Sequence of chain 1.C:
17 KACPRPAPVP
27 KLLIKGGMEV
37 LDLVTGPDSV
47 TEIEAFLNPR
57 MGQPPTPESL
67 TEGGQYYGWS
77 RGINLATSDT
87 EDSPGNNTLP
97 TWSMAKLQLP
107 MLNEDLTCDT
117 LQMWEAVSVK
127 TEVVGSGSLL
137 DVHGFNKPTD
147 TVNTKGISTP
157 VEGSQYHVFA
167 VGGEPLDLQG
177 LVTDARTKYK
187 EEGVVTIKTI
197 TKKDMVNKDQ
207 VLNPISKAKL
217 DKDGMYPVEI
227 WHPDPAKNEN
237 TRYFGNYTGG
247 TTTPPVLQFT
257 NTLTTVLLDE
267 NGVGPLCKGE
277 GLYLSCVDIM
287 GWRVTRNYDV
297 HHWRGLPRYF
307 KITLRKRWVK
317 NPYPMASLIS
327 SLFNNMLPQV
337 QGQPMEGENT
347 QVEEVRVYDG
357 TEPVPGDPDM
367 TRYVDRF

The protein below binds the small molecule below.
Small molecule (SMILES): CC(=O)N[C@@H]1[C@@H](O[C@@H]2O[C@H](CO)[C@H](O)[C@H](O[C@]3(C(=O)O)C[C@H](O)[C@@H](NC(C)=O)[C@H]([C@H](O)[C@H](O)CO)O3)[C@H]2O)[C@H](O)[C@@H](CO[C@]2(C(=O)O)C[C@H](O)[C@@H](NC(C)=O)[C@H]([C@H](O)[C@H](O)CO)O2)O[C@H]1O

Binding-site contacts:
Ligand atom C5 contacts residue ASN93 of chain 1.B at 4.3 Å.
Ligand atom O3 contacts residue GLY78 of chain 1.B at 3.4 Å.
Ligand atom O8 contacts residue TYR72 of chain 1.B at 3.4 Å (h-bond).
Ligand atom C3 contacts residue GLY78 of chain 1.B at 4.1 Å.
Ligand atom O3 contacts residue VAL296 of chain 1.B at 4.0 Å.
Ligand atom C4 contacts residue GLY78 of chain 1.B at 3.6 Å.
Ligand atom C3 contacts residue GLY78 of chain 1.B at 3.9 Å.
Ligand atom C2 contacts residue GLY78 of chain 1.B at 4.1 Å.
Ligand atom C10 contacts residue TYR72 of chain 1.B at 4.1 Å (hydrophobic).
Ligand atom O1A contacts residue TYR72 of chain 1.B at 3.4 Å.
Ligand atom C6 contacts residue ASN93 of chain 1.B at 3.2 Å.
Ligand atom C3 contacts residue HIS298 of chain 1.B at 3.4 Å.
Ligand atom O4 contacts residue ILE79 of chain 1.B at 3.6 Å (h-bond).
Ligand atom C11 contacts residue TYR72 of chain 1.B at 4.0 Å (hydrophobic).
Ligand atom C8 contacts residue ARG77 of chain 1.B at 4.3 Å.
Ligand atom O4 contacts residue ASN80 of chain 1.B at 4.2 Å.
Ligand atom C3 contacts residue ARG77 of chain 1.B at 3.9 Å.
Ligand atom O4 contacts residue THR291 of chain 1.B at 3.1 Å.
Ligand atom O1B contacts residue TYR72 of chain 1.B at 4.2 Å.
Ligand atom N5 contacts residue TYR72 of chain 1.B at 3.1 Å (h-bond).
Ligand atom C1 contacts residue TYR72 of chain 1.B at 4.1 Å (hydrophobic).
Ligand atom O8 contacts residue ARG77 of chain 1.B at 3.4 Å (salt-bridge).
Ligand atom C4 contacts residue TYR72 of chain 1.B at 4.1 Å (hydrophobic).
Ligand atom C6 contacts residue TYR72 of chain 1.B at 4.0 Å (hydrophobic).
Ligand atom O1A contacts residue ARG77 of chain 1.B at 2.9 Å (salt-bridge).
Ligand atom O1A contacts residue GLY78 of chain 1.B at 4.0 Å.
Ligand atom O4 contacts residue HIS298 of chain 1.B at 2.9 Å (h-bond).
Ligand atom O6 contacts residue ASN93 of chain 1.B at 3.2 Å (h-bond).
Ligand atom C3 contacts residue VAL296 of chain 1.B at 3.5 Å (hydrophobic).
Ligand atom O1B contacts residue ASN80 of chain 1.B at 4.3 Å.
Ligand atom O4 contacts residue VAL296 of chain 1.B at 4.0 Å.
Ligand atom C4 contacts residue ARG77 of chain 1.B at 4.0 Å.
Ligand atom O1B contacts residue ARG77 of chain 1.B at 3.1 Å (salt-bridge).
Ligand atom C11 contacts residue ASP85 of chain 1.C at 4.0 Å.
Ligand atom O4 contacts residue GLY78 of chain 1.B at 3.0 Å.
Ligand atom C5 contacts residue TYR72 of chain 1.B at 3.9 Å (hydrophobic).
Ligand atom C4 contacts residue HIS298 of chain 1.B at 3.4 Å.
Ligand atom C7 contacts residue TYR72 of chain 1.B at 4.3 Å (hydrophobic).
Ligand atom O1B contacts residue SER89 of chain 1.B at 4.1 Å.
Ligand atom C1 contacts residue ARG77 of chain 1.B at 3.4 Å.

Sequence of chain 1.B:
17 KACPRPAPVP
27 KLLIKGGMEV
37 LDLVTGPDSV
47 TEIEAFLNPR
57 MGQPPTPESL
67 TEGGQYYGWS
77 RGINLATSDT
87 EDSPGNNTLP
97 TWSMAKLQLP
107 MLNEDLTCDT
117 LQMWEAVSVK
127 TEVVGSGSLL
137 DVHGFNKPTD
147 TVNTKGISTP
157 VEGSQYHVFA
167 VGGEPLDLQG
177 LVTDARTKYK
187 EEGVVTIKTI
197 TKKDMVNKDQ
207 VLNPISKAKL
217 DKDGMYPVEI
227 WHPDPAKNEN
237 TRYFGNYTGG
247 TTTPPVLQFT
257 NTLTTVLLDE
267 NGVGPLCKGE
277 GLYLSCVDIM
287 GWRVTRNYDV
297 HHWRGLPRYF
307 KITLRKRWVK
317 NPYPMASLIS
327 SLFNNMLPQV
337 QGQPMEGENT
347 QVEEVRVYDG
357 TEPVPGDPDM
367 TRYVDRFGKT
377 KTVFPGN